The small molecule below binds the protein below.
Small molecule (SMILES): OC[C@H]1O[C@H](O)[C@@H](O)[C@@H](O)[C@@H]1O

Binding-site contacts:
Ligand atom O5 contacts residue BMA3 of chain 1.C at 3.6 Å.
Ligand atom C1 contacts residue BMA3 of chain 1.C at 4.1 Å.
Ligand atom C3 contacts residue MAN4 of chain 1.C at 4.4 Å.
Ligand atom C5 contacts residue MAN4 of chain 1.C at 4.3 Å.
Ligand atom O6 contacts residue BMA3 of chain 1.C at 4.0 Å.
Ligand atom C2 contacts residue MAN4 of chain 1.C at 3.1 Å.
Ligand atom C1 contacts residue MAN4 of chain 1.C at 2.1 Å.
Ligand atom O5 contacts residue MAN4 of chain 1.C at 3.1 Å (h-bond).
Ligand atom O6 contacts residue NAG2 of chain 1.C at 4.2 Å.
Ligand atom O2 contacts residue MAN4 of chain 1.C at 3.5 Å (h-bond).